Sequence of chain 1.A:
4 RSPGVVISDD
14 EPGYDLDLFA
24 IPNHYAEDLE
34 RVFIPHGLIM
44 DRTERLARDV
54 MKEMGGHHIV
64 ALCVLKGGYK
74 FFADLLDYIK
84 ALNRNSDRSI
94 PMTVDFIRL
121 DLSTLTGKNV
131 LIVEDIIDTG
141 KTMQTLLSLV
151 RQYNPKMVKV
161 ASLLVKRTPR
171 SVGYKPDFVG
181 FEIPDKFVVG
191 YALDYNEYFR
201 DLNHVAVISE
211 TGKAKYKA

Binding-site contacts:
Ligand atom OAG contacts residue ASP194 of chain 1.A at 2.9 Å (salt-bridge).
Ligand atom C6 contacts residue PHE187 of chain 1.A at 3.5 Å (hydrophobic).
Ligand atom OAG contacts residue MG1 of chain 1.G at 2.1 Å.
Ligand atom C6 contacts residue VAL188 of chain 1.A at 3.7 Å (hydrophobic).
Ligand atom OAI contacts residue THR142 of chain 1.A at 2.5 Å (h-bond).
Ligand atom N2 contacts residue VAL188 of chain 1.A at 3.0 Å (h-bond).
Ligand atom OAD contacts residue GLY70 of chain 1.A at 3.1 Å (h-bond).
Ligand atom OAJ contacts residue GLY140 of chain 1.A at 2.8 Å (h-bond).
Ligand atom OAJ contacts residue ASP138 of chain 1.A at 2.9 Å (salt-bridge).
Ligand atom N1 contacts residue PHE187 of chain 1.A at 3.3 Å.
Ligand atom OAH contacts residue LYS69 of chain 1.A at 2.9 Å (salt-bridge).
Ligand atom OAG contacts residue ARG200 of chain 1.A at 3.0 Å (salt-bridge).
Ligand atom N2 contacts residue ASP194 of chain 1.A at 2.7 Å (salt-bridge).
Ligand atom OAH contacts residue ARG200 of chain 1.A at 3.5 Å (salt-bridge).
Ligand atom OAB contacts residue MG1 of chain 1.G at 2.0 Å.
Ligand atom OAE contacts residue ASP138 of chain 1.A at 3.5 Å.
Ligand atom N1 contacts residue VAL188 of chain 1.A at 2.6 Å (h-bond).
Ligand atom OAI contacts residue LYS141 of chain 1.A at 3.4 Å (salt-bridge).
Ligand atom N2 contacts residue PHE187 of chain 1.A at 3.5 Å.
Ligand atom C6 contacts residue LYS166 of chain 1.A at 3.6 Å.
Ligand atom N2 contacts residue LEU193 of chain 1.A at 3.5 Å.
Ligand atom CAZ contacts residue THR142 of chain 1.A at 3.3 Å.
Ligand atom C5 contacts residue LYS166 of chain 1.A at 3.7 Å.
Ligand atom C2 contacts residue PHE187 of chain 1.A at 3.4 Å (hydrophobic).
Ligand atom PBF contacts residue THR142 of chain 1.A at 3.6 Å.
Ligand atom PBE contacts residue MG1 of chain 1.G at 3.4 Å.
Ligand atom OAI contacts residue THR139 of chain 1.A at 3.4 Å (h-bond).
Ligand atom OAF contacts residue THR142 of chain 1.A at 3.0 Å (h-bond).
Ligand atom OAE contacts residue THR139 of chain 1.A at 2.8 Å (h-bond).
Ligand atom CAN contacts residue ILE136 of chain 1.A at 3.7 Å (hydrophobic).
Ligand atom O6 contacts residue LYS186 of chain 1.A at 3.4 Å (salt-bridge).
Ligand atom O6 contacts residue PHE187 of chain 1.A at 3.4 Å.
Ligand atom OAD contacts residue LYS69 of chain 1.A at 3.4 Å (salt-bridge).
Ligand atom PBF contacts residue THR139 of chain 1.A at 3.5 Å.
Ligand atom N7 contacts residue LYS166 of chain 1.A at 3.2 Å (salt-bridge).
Ligand atom OAJ contacts residue THR139 of chain 1.A at 3.2 Å (h-bond).
Ligand atom CAU contacts residue MG1 of chain 1.G at 3.0 Å.
Ligand atom C2 contacts residue VAL188 of chain 1.A at 3.2 Å (hydrophobic).
Ligand atom O6 contacts residue VAL188 of chain 1.A at 3.0 Å (h-bond).
Ligand atom O6 contacts residue LYS166 of chain 1.A at 2.7 Å (salt-bridge).

The small molecule below binds the protein below.
Small molecule (SMILES): Nc1nc2c(ncn2[C@@H]2CN(C(=O)CCP(=O)(O)O)C[C@H]2OC[C@H](O)P(=O)(O)O)c(=O)[nH]1